Binding-site contacts:
Ligand atom C6 contacts residue PHE118 of chain 1.A at 4.4 Å (hydrophobic).
Ligand atom C8 contacts residue ASN259 of chain 1.B at 4.1 Å.
Ligand atom O5 contacts residue ASN259 of chain 1.B at 2.4 Å (h-bond).
Ligand atom C4 contacts residue ASN259 of chain 1.B at 4.2 Å.
Ligand atom N2 contacts residue ASN259 of chain 1.B at 2.9 Å (h-bond).
Ligand atom C6 contacts residue LYS115 of chain 1.A at 3.9 Å.
Ligand atom O5 contacts residue THR116 of chain 1.A at 2.6 Å (h-bond).
Ligand atom O6 contacts residue PHE118 of chain 1.A at 3.9 Å.
Ligand atom C5 contacts residue ASN259 of chain 1.B at 3.7 Å.
Ligand atom C2 contacts residue ASN259 of chain 1.B at 2.4 Å.
Ligand atom C1 contacts residue ASN259 of chain 1.B at 1.4 Å.
Ligand atom C6 contacts residue THR116 of chain 1.A at 3.5 Å.
Ligand atom C7 contacts residue ASN259 of chain 1.B at 3.1 Å.
Ligand atom C3 contacts residue ASN259 of chain 1.B at 3.8 Å.
Ligand atom C1 contacts residue THR116 of chain 1.A at 3.3 Å.
Ligand atom C5 contacts residue THR116 of chain 1.A at 3.5 Å.
Ligand atom O7 contacts residue ASN259 of chain 1.B at 3.0 Å (h-bond).
Ligand atom O6 contacts residue LYS115 of chain 1.A at 4.4 Å.

Sequence of chain 1.B:
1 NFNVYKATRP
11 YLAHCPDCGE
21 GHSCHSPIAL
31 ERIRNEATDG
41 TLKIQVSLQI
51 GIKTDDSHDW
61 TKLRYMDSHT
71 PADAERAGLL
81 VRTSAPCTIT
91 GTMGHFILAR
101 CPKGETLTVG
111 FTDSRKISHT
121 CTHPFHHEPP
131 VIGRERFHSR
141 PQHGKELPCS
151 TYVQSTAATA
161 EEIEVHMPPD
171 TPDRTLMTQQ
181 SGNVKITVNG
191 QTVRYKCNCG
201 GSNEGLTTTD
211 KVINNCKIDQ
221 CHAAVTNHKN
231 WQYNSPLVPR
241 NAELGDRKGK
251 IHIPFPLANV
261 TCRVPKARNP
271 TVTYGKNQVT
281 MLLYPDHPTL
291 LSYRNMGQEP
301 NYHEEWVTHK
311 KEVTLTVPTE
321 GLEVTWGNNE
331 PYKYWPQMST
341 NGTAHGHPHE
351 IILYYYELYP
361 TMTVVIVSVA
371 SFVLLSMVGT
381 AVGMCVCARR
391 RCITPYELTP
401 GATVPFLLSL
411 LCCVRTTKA

Sequence of chain 1.A:
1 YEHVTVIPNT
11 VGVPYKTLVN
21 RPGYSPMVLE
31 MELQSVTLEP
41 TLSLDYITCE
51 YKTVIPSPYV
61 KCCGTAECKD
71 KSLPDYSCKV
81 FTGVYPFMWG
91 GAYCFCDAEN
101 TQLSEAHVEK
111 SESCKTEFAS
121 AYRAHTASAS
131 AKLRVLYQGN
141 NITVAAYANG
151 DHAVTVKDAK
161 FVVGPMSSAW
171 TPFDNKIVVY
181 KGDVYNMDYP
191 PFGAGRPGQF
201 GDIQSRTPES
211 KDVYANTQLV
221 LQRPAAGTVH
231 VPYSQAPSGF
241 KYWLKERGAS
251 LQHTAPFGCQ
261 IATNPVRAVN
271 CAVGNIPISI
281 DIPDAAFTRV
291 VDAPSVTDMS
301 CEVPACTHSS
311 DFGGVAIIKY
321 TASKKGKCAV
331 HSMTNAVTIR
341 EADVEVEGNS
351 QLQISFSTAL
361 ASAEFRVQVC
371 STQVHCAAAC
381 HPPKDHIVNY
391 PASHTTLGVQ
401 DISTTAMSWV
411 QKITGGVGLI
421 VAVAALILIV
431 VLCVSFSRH

A small-molecule ligand and the protein it binds are described below.
Small molecule (SMILES): CC(=O)N[C@@H]1[C@@H](O)[C@H](O)[C@@H](CO)O[C@H]1O